Sequence of chain 1.A:
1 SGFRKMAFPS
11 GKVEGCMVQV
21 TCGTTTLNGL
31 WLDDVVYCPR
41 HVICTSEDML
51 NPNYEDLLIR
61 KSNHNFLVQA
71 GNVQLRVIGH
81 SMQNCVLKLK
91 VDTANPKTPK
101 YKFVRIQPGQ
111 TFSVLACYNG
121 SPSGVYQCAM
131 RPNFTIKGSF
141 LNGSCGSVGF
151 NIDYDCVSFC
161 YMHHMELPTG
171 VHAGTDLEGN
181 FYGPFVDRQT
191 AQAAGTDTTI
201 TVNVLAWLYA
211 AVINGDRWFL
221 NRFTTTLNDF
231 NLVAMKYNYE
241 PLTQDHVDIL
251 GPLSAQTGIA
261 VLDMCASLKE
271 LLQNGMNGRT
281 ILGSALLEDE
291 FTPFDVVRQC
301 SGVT

This protein binds this small molecule.
Small molecule (SMILES): Cc1ccncc1NC(=O)Cc1cccc(C(F)(F)F)c1

Sequence of chain 2.A:
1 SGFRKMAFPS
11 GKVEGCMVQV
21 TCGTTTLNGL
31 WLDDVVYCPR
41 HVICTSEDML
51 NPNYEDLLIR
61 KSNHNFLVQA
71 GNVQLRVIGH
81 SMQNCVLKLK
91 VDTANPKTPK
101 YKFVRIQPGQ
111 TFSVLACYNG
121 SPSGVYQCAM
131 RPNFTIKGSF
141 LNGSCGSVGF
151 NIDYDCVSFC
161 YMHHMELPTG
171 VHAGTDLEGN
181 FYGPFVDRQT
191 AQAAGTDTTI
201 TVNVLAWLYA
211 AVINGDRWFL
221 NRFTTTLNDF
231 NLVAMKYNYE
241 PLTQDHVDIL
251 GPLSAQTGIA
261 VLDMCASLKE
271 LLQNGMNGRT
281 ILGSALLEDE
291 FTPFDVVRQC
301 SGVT

Binding-site contacts:
Ligand atom F1 contacts residue ASP187 of chain 2.A at 3.7 Å.
Ligand atom C3 contacts residue HIS163 of chain 2.A at 3.8 Å.
Ligand atom F1 contacts residue MET49 of chain 2.A at 3.5 Å.
Ligand atom C3 contacts residue GLU166 of chain 2.A at 3.5 Å.
Ligand atom F1 contacts residue HIS41 of chain 2.A at 3.2 Å.
Ligand atom C14 contacts residue ASP187 of chain 2.A at 3.7 Å.
Ligand atom N contacts residue PHE140 of chain 2.A at 3.5 Å.
Ligand atom C3 contacts residue LEU141 of chain 2.A at 3.9 Å (hydrophobic).
Ligand atom C14 contacts residue MET165 of chain 2.A at 3.6 Å (hydrophobic).
Ligand atom N contacts residue SER144 of chain 2.A at 3.8 Å.
Ligand atom F contacts residue ASP187 of chain 2.A at 3.4 Å.
Ligand atom F contacts residue HIS41 of chain 2.A at 3.6 Å.
Ligand atom C6 contacts residue CYS145 of chain 2.A at 3.9 Å (hydrophobic).
Ligand atom C2 contacts residue LEU141 of chain 2.A at 3.6 Å (hydrophobic).
Ligand atom C4 contacts residue HIS163 of chain 2.A at 3.1 Å.
Ligand atom C7 contacts residue CYS145 of chain 2.A at 3.9 Å (hydrophobic).
Ligand atom C10 contacts residue GLN189 of chain 2.A at 3.6 Å.
Ligand atom N contacts residue GLU166 of chain 2.A at 3.6 Å.
Ligand atom C2 contacts residue PHE140 of chain 2.A at 3.5 Å (hydrophobic).
Ligand atom C3 contacts residue PHE140 of chain 2.A at 3.1 Å (hydrophobic).
Ligand atom C1 contacts residue LEU141 of chain 2.A at 3.9 Å (hydrophobic).
Ligand atom C4 contacts residue GLU166 of chain 2.A at 3.7 Å.
Ligand atom C6 contacts residue HIS164 of chain 2.A at 3.9 Å.
Ligand atom N1 contacts residue CYS145 of chain 2.A at 3.6 Å (h-bond).
Ligand atom C2 contacts residue GLU166 of chain 2.A at 3.6 Å.
Ligand atom C contacts residue ASN142 of chain 2.A at 3.8 Å.
Ligand atom F contacts residue MET165 of chain 2.A at 3.2 Å.
Ligand atom C13 contacts residue HIS164 of chain 2.A at 3.7 Å.
Ligand atom C1 contacts residue ASN142 of chain 2.A at 3.9 Å.
Ligand atom F2 contacts residue ASP187 of chain 2.A at 2.8 Å.
Ligand atom N contacts residue HIS163 of chain 2.A at 2.6 Å (h-bond).
Ligand atom O contacts residue GLU166 of chain 2.A at 3.1 Å (salt-bridge).
Ligand atom N contacts residue HIS172 of chain 2.A at 3.9 Å.
Ligand atom F2 contacts residue GLN189 of chain 2.A at 3.8 Å.
Ligand atom O contacts residue MET165 of chain 2.A at 3.3 Å.
Ligand atom F1 contacts residue TYR54 of chain 2.A at 3.5 Å.
Ligand atom F2 contacts residue ARG188 of chain 2.A at 2.7 Å.
Ligand atom C4 contacts residue MET165 of chain 2.A at 3.9 Å (hydrophobic).
Ligand atom C14 contacts residue ARG188 of chain 2.A at 3.9 Å.
Ligand atom F2 contacts residue MET165 of chain 2.A at 3.2 Å.